Binding-site contacts:
Ligand atom C7 contacts residue LYS144 of chain 1.B at 3.4 Å.
Ligand atom C contacts residue MET40 of chain 1.B at 3.7 Å (hydrophobic).
Ligand atom C1 contacts residue MET40 of chain 1.B at 3.7 Å (hydrophobic).
Ligand atom C2 contacts residue SAM1 of chain 1.H at 3.1 Å.
Ligand atom C15 contacts residue TRP143 of chain 1.B at 3.5 Å (hydrophobic).
Ligand atom O contacts residue ASP141 of chain 1.B at 2.7 Å (salt-bridge).
Ligand atom C14 contacts residue TRP143 of chain 1.B at 3.6 Å (hydrophobic).
Ligand atom O contacts residue ASN170 of chain 1.B at 3.0 Å (h-bond).
Ligand atom C2 contacts residue LYS144 of chain 1.B at 3.5 Å.
Ligand atom C1 contacts residue ASN170 of chain 1.B at 3.2 Å.
Ligand atom N3 contacts residue SAM1 of chain 1.H at 3.5 Å.
Ligand atom O5 contacts residue MG1 of chain 1.G at 2.2 Å.
Ligand atom C1 contacts residue GLU199 of chain 1.B at 3.2 Å.
Ligand atom C16 contacts residue ASP145 of chain 1.B at 3.5 Å.
Ligand atom C12 contacts residue MET40 of chain 1.B at 3.6 Å (hydrophobic).
Ligand atom O contacts residue MET40 of chain 1.B at 3.9 Å.
Ligand atom O5 contacts residue MET40 of chain 1.B at 3.7 Å.
Ligand atom O5 contacts residue GLU199 of chain 1.B at 2.4 Å (salt-bridge).
Ligand atom C7 contacts residue HIS142 of chain 1.B at 3.6 Å.
Ligand atom C16 contacts residue LYS144 of chain 1.B at 3.7 Å.
Ligand atom C2 contacts residue MET40 of chain 1.B at 3.9 Å (hydrophobic).
Ligand atom O contacts residue LYS144 of chain 1.B at 3.0 Å (salt-bridge).
Ligand atom O contacts residue SAM1 of chain 1.H at 2.5 Å.
Ligand atom C contacts residue ASN170 of chain 1.B at 3.6 Å.
Ligand atom C2 contacts residue MG1 of chain 1.G at 2.9 Å.
Ligand atom N contacts residue PRO174 of chain 1.B at 3.8 Å.
Ligand atom O5 contacts residue ASP169 of chain 1.B at 3.5 Å (salt-bridge).
Ligand atom C7 contacts residue SAM1 of chain 1.H at 3.1 Å.
Ligand atom C17 contacts residue LYS144 of chain 1.B at 3.5 Å.
Ligand atom C contacts residue GLU199 of chain 1.B at 3.4 Å.
Ligand atom N3 contacts residue LYS144 of chain 1.B at 3.6 Å.
Ligand atom C9 contacts residue TRP143 of chain 1.B at 3.8 Å (hydrophobic).
Ligand atom C2 contacts residue ASN170 of chain 1.B at 3.4 Å.
Ligand atom N3 contacts residue MET40 of chain 1.B at 3.9 Å.
Ligand atom C13 contacts residue TRP143 of chain 1.B at 3.9 Å (hydrophobic).
Ligand atom O5 contacts residue ASN170 of chain 1.B at 2.8 Å (h-bond).
Ligand atom N contacts residue MET40 of chain 1.B at 3.8 Å.
Ligand atom C7 contacts residue TRP143 of chain 1.B at 3.8 Å (hydrophobic).
Ligand atom C1 contacts residue MG1 of chain 1.G at 3.0 Å.
Ligand atom O contacts residue MG1 of chain 1.G at 2.1 Å.

A small-molecule ligand and the protein it binds are described below.
Small molecule (SMILES): Cn1c(-c2cccc(-c3ccccc3)c2)ncc(O)c1=O

Sequence of chain 1.B:
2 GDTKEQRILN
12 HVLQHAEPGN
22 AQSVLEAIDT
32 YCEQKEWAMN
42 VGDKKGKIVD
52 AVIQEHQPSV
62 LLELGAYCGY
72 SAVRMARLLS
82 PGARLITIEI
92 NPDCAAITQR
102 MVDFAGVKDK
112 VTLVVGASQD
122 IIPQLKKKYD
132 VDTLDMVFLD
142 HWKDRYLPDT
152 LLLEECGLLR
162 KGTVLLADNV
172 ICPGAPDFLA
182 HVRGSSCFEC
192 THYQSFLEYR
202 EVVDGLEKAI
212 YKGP